This protein binds this small molecule.
Small molecule (SMILES): CC(=O)N[C@@H]1[C@@H](O)[C@H](O)[C@@H](CO)O[C@H]1O

Binding-site contacts:
Ligand atom C3 contacts residue ASN544 of chain 1.A at 3.6 Å.
Ligand atom C1 contacts residue ASN544 of chain 1.A at 1.4 Å.
Ligand atom O7 contacts residue ASN544 of chain 1.A at 3.8 Å.
Ligand atom C2 contacts residue ASN544 of chain 1.A at 2.3 Å.
Ligand atom O5 contacts residue ASN544 of chain 1.A at 2.3 Å (h-bond).
Ligand atom C5 contacts residue ASN544 of chain 1.A at 3.6 Å.
Ligand atom N2 contacts residue ASN544 of chain 1.A at 3.0 Å (h-bond).
Ligand atom C7 contacts residue ASN544 of chain 1.A at 3.6 Å.
Ligand atom C4 contacts residue ASN544 of chain 1.A at 4.0 Å.

Sequence of chain 1.A:
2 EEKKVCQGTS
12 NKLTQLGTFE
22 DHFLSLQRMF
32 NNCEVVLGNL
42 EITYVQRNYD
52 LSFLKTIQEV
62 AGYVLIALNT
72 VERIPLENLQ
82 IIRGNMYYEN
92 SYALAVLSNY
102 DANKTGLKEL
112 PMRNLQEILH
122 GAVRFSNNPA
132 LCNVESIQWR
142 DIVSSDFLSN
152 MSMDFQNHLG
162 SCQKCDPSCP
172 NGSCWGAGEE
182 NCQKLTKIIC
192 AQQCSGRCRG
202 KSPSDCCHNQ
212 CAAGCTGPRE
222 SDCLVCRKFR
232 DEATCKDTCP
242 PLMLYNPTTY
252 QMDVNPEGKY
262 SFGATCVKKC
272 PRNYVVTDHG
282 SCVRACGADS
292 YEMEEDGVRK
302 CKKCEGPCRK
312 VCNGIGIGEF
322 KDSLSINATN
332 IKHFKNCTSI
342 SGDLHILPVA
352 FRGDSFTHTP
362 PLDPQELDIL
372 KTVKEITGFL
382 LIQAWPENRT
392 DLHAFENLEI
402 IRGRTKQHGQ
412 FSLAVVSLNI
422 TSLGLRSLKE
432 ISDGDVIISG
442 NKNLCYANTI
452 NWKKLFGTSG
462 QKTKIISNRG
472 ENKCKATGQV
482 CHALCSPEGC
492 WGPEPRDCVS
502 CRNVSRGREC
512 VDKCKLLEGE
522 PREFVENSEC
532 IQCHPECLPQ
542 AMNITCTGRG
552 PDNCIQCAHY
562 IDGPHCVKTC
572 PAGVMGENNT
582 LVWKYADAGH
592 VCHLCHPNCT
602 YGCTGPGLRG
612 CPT